Sequence of chain 1.A:
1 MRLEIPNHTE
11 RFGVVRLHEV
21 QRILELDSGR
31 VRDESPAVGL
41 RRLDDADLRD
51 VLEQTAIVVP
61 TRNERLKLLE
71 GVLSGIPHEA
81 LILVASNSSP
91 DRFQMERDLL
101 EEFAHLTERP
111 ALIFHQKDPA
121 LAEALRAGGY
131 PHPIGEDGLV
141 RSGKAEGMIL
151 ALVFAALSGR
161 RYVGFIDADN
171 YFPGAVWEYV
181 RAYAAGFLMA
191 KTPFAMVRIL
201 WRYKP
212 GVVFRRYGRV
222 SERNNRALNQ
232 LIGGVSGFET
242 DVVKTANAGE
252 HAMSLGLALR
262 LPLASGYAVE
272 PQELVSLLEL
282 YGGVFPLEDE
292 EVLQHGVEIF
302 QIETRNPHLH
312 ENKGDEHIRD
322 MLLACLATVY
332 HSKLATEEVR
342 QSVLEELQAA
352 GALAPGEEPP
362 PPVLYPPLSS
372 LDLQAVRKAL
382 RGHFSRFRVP

The protein below binds the small molecule below.
Small molecule (SMILES): Nc1nc2c(ncn2[C@@H]2O[C@H](CO[P](=O)(O)O[P](=O)(O)O[C@H]3O[C@H](CO)[C@@H](O)[C@H](O)[C@@H]3O)[C@@H](O)[C@H]2O)c(=O)[nH]1

Binding-site contacts:
Ligand atom O6A contacts residue GLY250 of chain 1.A at 2.5 Å (h-bond).
Ligand atom O2' contacts residue THR61 of chain 1.A at 3.3 Å.
Ligand atom O3' contacts residue PRO60 of chain 1.A at 3.0 Å (h-bond).
Ligand atom N2 contacts residue ALA85 of chain 1.A at 3.2 Å (h-bond).
Ligand atom C2' contacts residue GLU64 of chain 1.A at 3.5 Å.
Ligand atom O1A contacts residue ASP169 of chain 1.A at 2.9 Å (salt-bridge).
Ligand atom N1 contacts residue ASN87 of chain 1.A at 3.5 Å.
Ligand atom N2 contacts residue GLN116 of chain 1.A at 3.0 Å (h-bond).
Ligand atom N2 contacts residue GLY147 of chain 1.A at 3.6 Å.
Ligand atom C41 contacts residue GLU271 of chain 1.A at 3.5 Å.
Ligand atom O3B contacts residue TYR268 of chain 1.A at 2.8 Å (h-bond).
Ligand atom O3' contacts residue ALA168 of chain 1.A at 3.1 Å (h-bond).
Ligand atom C1' contacts residue PRO60 of chain 1.A at 3.5 Å (hydrophobic).
Ligand atom PA contacts residue MG1 of chain 1.D at 3.2 Å.
Ligand atom N3 contacts residue THR61 of chain 1.A at 3.6 Å.
Ligand atom N7 contacts residue ARG62 of chain 1.A at 3.6 Å.
Ligand atom O2B contacts residue MG1 of chain 1.D at 1.9 Å.
Ligand atom N1 contacts residue GLY143 of chain 1.A at 3.4 Å (h-bond).
Ligand atom O41 contacts residue ASN248 of chain 1.A at 3.4 Å.
Ligand atom O41 contacts residue GLU271 of chain 1.A at 2.9 Å (salt-bridge).
Ligand atom C6 contacts residue GLY143 of chain 1.A at 3.5 Å.
Ligand atom O2' contacts residue ARG62 of chain 1.A at 3.0 Å (salt-bridge).
Ligand atom PB contacts residue MG1 of chain 1.D at 3.3 Å.
Ligand atom C2 contacts residue GLN116 of chain 1.A at 3.2 Å.
Ligand atom O21 contacts residue LYS144 of chain 1.A at 2.6 Å (salt-bridge).
Ligand atom O6 contacts residue GLY143 of chain 1.A at 2.7 Å (h-bond).
Ligand atom C11 contacts residue ASP167 of chain 1.A at 3.5 Å.
Ligand atom C6 contacts residue LYS144 of chain 1.A at 3.6 Å.
Ligand atom O6 contacts residue LYS144 of chain 1.A at 3.5 Å (salt-bridge).
Ligand atom O6A contacts residue ALA249 of chain 1.A at 3.4 Å.
Ligand atom N1 contacts residue GLN116 of chain 1.A at 2.5 Å (h-bond).
Ligand atom O1A contacts residue MG1 of chain 1.D at 1.9 Å.
Ligand atom C1' contacts residue THR61 of chain 1.A at 3.6 Å.
Ligand atom O6A contacts residue ASN248 of chain 1.A at 3.5 Å (h-bond).
Ligand atom O21 contacts residue ASP167 of chain 1.A at 2.9 Å (salt-bridge).
Ligand atom O4' contacts residue PRO60 of chain 1.A at 3.6 Å (h-bond).
Ligand atom O6 contacts residue ASN87 of chain 1.A at 3.1 Å (h-bond).
Ligand atom C6 contacts residue GLN116 of chain 1.A at 3.6 Å.
Ligand atom O31 contacts residue GLU271 of chain 1.A at 2.8 Å (salt-bridge).
Ligand atom O2' contacts residue GLU64 of chain 1.A at 2.7 Å (salt-bridge).